Sequence of chain 1.A:
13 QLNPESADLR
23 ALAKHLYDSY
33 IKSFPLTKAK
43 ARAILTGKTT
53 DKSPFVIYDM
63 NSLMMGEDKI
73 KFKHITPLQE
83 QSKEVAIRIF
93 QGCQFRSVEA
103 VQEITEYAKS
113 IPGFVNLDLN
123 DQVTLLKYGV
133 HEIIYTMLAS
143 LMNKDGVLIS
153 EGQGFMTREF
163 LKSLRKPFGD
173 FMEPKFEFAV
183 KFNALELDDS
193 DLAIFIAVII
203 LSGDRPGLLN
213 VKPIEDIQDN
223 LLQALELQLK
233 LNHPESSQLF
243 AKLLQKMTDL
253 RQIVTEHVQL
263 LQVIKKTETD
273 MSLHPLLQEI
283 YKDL

This small molecule binds to this protein.
Small molecule (SMILES): CCCCC/C=C/C=C1C(=O)C=C[C@@H]1C/C=C/CCCC(=O)O

Binding-site contacts:
Ligand atom C22 contacts residue MET139 of chain 1.A at 3.6 Å (hydrophobic).
Ligand atom C5 contacts residue CYS95 of chain 1.A at 3.9 Å (hydrophobic).
Ligand atom C7 contacts residue MET174 of chain 1.A at 3.4 Å (hydrophobic).
Ligand atom C22 contacts residue ALA102 of chain 1.A at 3.9 Å (hydrophobic).
Ligand atom C3 contacts residue SER99 of chain 1.A at 2.9 Å.
Ligand atom C19 contacts residue GSH1 of chain 1.C at 3.8 Å.
Ligand atom C4 contacts residue CYS95 of chain 1.A at 3.8 Å (hydrophobic).
Ligand atom C1 contacts residue TYR283 of chain 1.A at 2.9 Å (hydrophobic).
Ligand atom C6 contacts residue CYS95 of chain 1.A at 3.6 Å (hydrophobic).
Ligand atom C11 contacts residue MET174 of chain 1.A at 3.9 Å (hydrophobic).
Ligand atom C20 contacts residue ILE136 of chain 1.A at 3.5 Å (hydrophobic).
Ligand atom C5 contacts residue TYR137 of chain 1.A at 3.6 Å (hydrophobic).
Ligand atom C1 contacts residue HIS133 of chain 1.A at 3.5 Å.
Ligand atom O24 contacts residue MET139 of chain 1.A at 3.1 Å (h-bond).
Ligand atom O12 contacts residue MET174 of chain 1.A at 3.6 Å (h-bond).
Ligand atom C1 contacts residue HIS259 of chain 1.A at 3.0 Å.
Ligand atom C18 contacts residue ILE136 of chain 1.A at 3.4 Å (hydrophobic).
Ligand atom O12 contacts residue CYS95 of chain 1.A at 3.0 Å.
Ligand atom C11 contacts residue CYS95 of chain 1.A at 3.3 Å (hydrophobic).
Ligand atom O24 contacts residue ILE106 of chain 1.A at 3.7 Å.
Ligand atom C5 contacts residue SER99 of chain 1.A at 3.9 Å.
Ligand atom O23 contacts residue MET139 of chain 1.A at 3.6 Å.
Ligand atom C21 contacts residue ILE136 of chain 1.A at 3.5 Å (hydrophobic).
Ligand atom C8 contacts residue CYS95 of chain 1.A at 1.9 Å (hydrophobic).
Ligand atom C10 contacts residue CYS95 of chain 1.A at 3.0 Å (hydrophobic).
Ligand atom C2 contacts residue HIS133 of chain 1.A at 3.7 Å.
Ligand atom C14 contacts residue GSH1 of chain 1.C at 1.8 Å.
Ligand atom C7 contacts residue CYS95 of chain 1.A at 2.8 Å (hydrophobic).
Ligand atom C2 contacts residue SER99 of chain 1.A at 3.4 Å.
Ligand atom C4 contacts residue HIS259 of chain 1.A at 3.8 Å.
Ligand atom C16 contacts residue GSH1 of chain 1.C at 3.2 Å.
Ligand atom C13 contacts residue GSH1 of chain 1.C at 2.7 Å.
Ligand atom C15 contacts residue GSH1 of chain 1.C at 3.1 Å.
Ligand atom C11 contacts residue GSH1 of chain 1.C at 3.8 Å.
Ligand atom C14 contacts residue LEU140 of chain 1.A at 3.7 Å (hydrophobic).
Ligand atom C20 contacts residue LEU140 of chain 1.A at 3.9 Å (hydrophobic).
Ligand atom C4 contacts residue SER99 of chain 1.A at 3.5 Å.
Ligand atom C2 contacts residue LEU279 of chain 1.A at 3.6 Å (hydrophobic).
Ligand atom C21 contacts residue ALA102 of chain 1.A at 3.6 Å (hydrophobic).
Ligand atom C15 contacts residue LEU140 of chain 1.A at 3.5 Å (hydrophobic).